This protein binds this small molecule.
Small molecule (SMILES): CC(C)CN(C[C@@H](O)[C@H](Cc1ccccc1)NC(=O)O[C@H]1CO[C@H]2OCC[C@H]21)S(=O)(=O)c1ccc(N)cc1

Sequence of chain 1.B:
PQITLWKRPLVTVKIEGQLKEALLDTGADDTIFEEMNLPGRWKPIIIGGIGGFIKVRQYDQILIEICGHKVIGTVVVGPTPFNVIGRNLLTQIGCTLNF

Sequence of chain 1.A:
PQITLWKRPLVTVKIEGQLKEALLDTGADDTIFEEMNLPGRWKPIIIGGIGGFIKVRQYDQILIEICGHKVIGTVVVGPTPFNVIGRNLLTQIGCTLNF

Binding-site contacts:
Ligand atom C30 contacts residue GLY48 of chain 1.A at 3.2 Å.
Ligand atom O26 contacts residue ASP30 of chain 1.A at 3.3 Å (salt-bridge).
Ligand atom O28 contacts residue ALA28 of chain 1.A at 3.6 Å.
Ligand atom C32 contacts residue GLY27 of chain 1.A at 3.8 Å.
Ligand atom O18 contacts residue ASP25 of chain 1.A at 2.8 Å (salt-bridge).
Ligand atom N20 contacts residue GLY27 of chain 1.A at 3.1 Å (h-bond).
Ligand atom O10 contacts residue GLY48 of chain 1.B at 3.6 Å (h-bond).
Ligand atom O22 contacts residue ILE50 of chain 1.B at 3.5 Å.
Ligand atom O9 contacts residue ILE50 of chain 1.A at 2.8 Å.
Ligand atom C15 contacts residue PHE82 of chain 1.A at 3.7 Å (hydrophobic).
Ligand atom O10 contacts residue GLY49 of chain 1.B at 3.0 Å.
Ligand atom C6 contacts residue GLY48 of chain 1.B at 3.7 Å.
Ligand atom C32 contacts residue ASP25 of chain 1.B at 3.0 Å.
Ligand atom C12 contacts residue GLY27 of chain 1.B at 3.3 Å.
Ligand atom O26 contacts residue ASP29 of chain 1.A at 3.4 Å (salt-bridge).
Ligand atom C37 contacts residue GLY27 of chain 1.A at 3.5 Å.
Ligand atom C3 contacts residue ALA28 of chain 1.B at 3.7 Å (hydrophobic).
Ligand atom C34 contacts residue GLY49 of chain 1.A at 3.5 Å.
Ligand atom O23 contacts residue ALA28 of chain 1.A at 3.7 Å.
Ligand atom C36 contacts residue PHE82 of chain 1.B at 3.5 Å (hydrophobic).
Ligand atom O18 contacts residue ASP25 of chain 1.B at 2.3 Å (salt-bridge).
Ligand atom O10 contacts residue ILE50 of chain 1.A at 3.7 Å.
Ligand atom C34 contacts residue ILE50 of chain 1.A at 3.7 Å (hydrophobic).
Ligand atom C29 contacts residue ASP29 of chain 1.A at 3.5 Å.
Ligand atom C24 contacts residue GLY48 of chain 1.A at 3.8 Å.
Ligand atom C34 contacts residue PRO81 of chain 1.B at 3.3 Å (hydrophobic).
Ligand atom O18 contacts residue GLY27 of chain 1.A at 3.4 Å.
Ligand atom C15 contacts residue LEU23 of chain 1.A at 3.6 Å (hydrophobic).
Ligand atom C17 contacts residue ASP25 of chain 1.A at 3.2 Å.
Ligand atom C3 contacts residue ASP30 of chain 1.B at 3.8 Å.
Ligand atom C27 contacts residue ASP29 of chain 1.A at 3.4 Å.
Ligand atom O28 contacts residue ASP29 of chain 1.A at 2.8 Å (salt-bridge).
Ligand atom C17 contacts residue ASP25 of chain 1.B at 3.0 Å.
Ligand atom N1 contacts residue ASP30 of chain 1.B at 2.8 Å (salt-bridge).
Ligand atom C16 contacts residue ASP25 of chain 1.B at 2.9 Å.
Ligand atom C4 contacts residue ALA28 of chain 1.B at 3.8 Å (hydrophobic).
Ligand atom C35 contacts residue PRO81 of chain 1.B at 3.0 Å (hydrophobic).
Ligand atom O26 contacts residue ALA28 of chain 1.A at 3.6 Å.
Ligand atom C19 contacts residue ASP25 of chain 1.B at 3.6 Å.
Ligand atom C31 contacts residue GLY48 of chain 1.A at 3.3 Å.